Sequence of chain 2.A:
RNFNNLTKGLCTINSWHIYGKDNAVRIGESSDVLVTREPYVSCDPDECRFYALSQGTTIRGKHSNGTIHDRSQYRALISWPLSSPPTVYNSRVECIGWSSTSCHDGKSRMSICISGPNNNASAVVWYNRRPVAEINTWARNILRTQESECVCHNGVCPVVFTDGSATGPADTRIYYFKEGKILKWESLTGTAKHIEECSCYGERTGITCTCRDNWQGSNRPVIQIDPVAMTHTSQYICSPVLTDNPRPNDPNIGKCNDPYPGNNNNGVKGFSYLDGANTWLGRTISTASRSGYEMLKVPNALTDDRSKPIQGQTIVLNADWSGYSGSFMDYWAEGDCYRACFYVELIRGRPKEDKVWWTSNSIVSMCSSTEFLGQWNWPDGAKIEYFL

The protein below binds the small molecule below.
Small molecule (SMILES): CC(=O)N[C@H]1[C@H](O[C@H]2[C@H](O)[C@@H](NC(C)=O)CO[C@@H]2CO)O[C@H](CO)[C@@H](O[C@@H]2O[C@H](CO[C@H]3O[C@H](CO[C@H]4O[C@H](CO)[C@@H](O)[C@H](O)[C@@H]4O)[C@@H](O)[C@H](O[C@H]4O[C@H](CO)[C@@H](O)[C@H](O)[C@@H]4O)[C@@H]3O)[C@@H](O)[C@H](O[C@H]3O[C@H](CO)[C@@H](O)[C@H](O)[C@@H]3O[C@H]3O[C@H](CO)[C@@H](O)[C@H](O)[C@@H]3O[C@H]3O[C@H](CO)[C@@H](O)[C@H](O)[C@@H]3O)[C@@H]2O)[C@@H]1O

Binding-site contacts:
Ligand atom C6 contacts residue ASP250 of chain 4.A at 3.6 Å.
Ligand atom O3 contacts residue LEU296 of chain 4.A at 3.7 Å.
Ligand atom O5 contacts residue GLY374 of chain 4.A at 3.4 Å.
Ligand atom O2 contacts residue LEU296 of chain 4.A at 3.5 Å.
Ligand atom C6 contacts residue ILE310 of chain 4.A at 3.5 Å (hydrophobic).
Ligand atom O4 contacts residue GLU294 of chain 4.A at 2.7 Å (salt-bridge).
Ligand atom C5 contacts residue ASN120 of chain 2.A at 3.6 Å.
Ligand atom C6 contacts residue GLN311 of chain 4.A at 3.6 Å.
Ligand atom O7 contacts residue ASN120 of chain 2.A at 3.7 Å.
Ligand atom C3 contacts residue GLY312 of chain 4.A at 3.2 Å.
Ligand atom C6 contacts residue PRO309 of chain 4.A at 3.6 Å (hydrophobic).
Ligand atom C3 contacts residue GLU294 of chain 4.A at 3.4 Å.
Ligand atom O3 contacts residue ARG283 of chain 4.A at 3.0 Å (salt-bridge).
Ligand atom O5 contacts residue ARG283 of chain 4.A at 3.2 Å (salt-bridge).
Ligand atom O3 contacts residue GLN311 of chain 4.A at 3.3 Å.
Ligand atom C5 contacts residue ARG283 of chain 4.A at 3.7 Å.
Ligand atom O2 contacts residue GLY312 of chain 4.A at 3.2 Å.
Ligand atom O4 contacts residue ARG247 of chain 4.A at 3.1 Å (salt-bridge).
Ligand atom C1 contacts residue ASN120 of chain 2.A at 1.4 Å.
Ligand atom O5 contacts residue GLY312 of chain 4.A at 3.7 Å.
Ligand atom C4 contacts residue GLU294 of chain 4.A at 3.5 Å.
Ligand atom O6 contacts residue ASP250 of chain 4.A at 2.7 Å (salt-bridge).
Ligand atom O3 contacts residue GLU294 of chain 4.A at 2.6 Å (salt-bridge).
Ligand atom O3 contacts residue GLY312 of chain 4.A at 3.0 Å (h-bond).
Ligand atom O6 contacts residue ILE310 of chain 4.A at 3.4 Å (h-bond).
Ligand atom O4 contacts residue ARG283 of chain 4.A at 3.6 Å.
Ligand atom C6 contacts residue LEU373 of chain 4.A at 3.4 Å (hydrophobic).
Ligand atom O3 contacts residue ASP250 of chain 4.A at 3.1 Å (salt-bridge).
Ligand atom C2 contacts residue ASN120 of chain 2.A at 2.3 Å.
Ligand atom O5 contacts residue ASP250 of chain 4.A at 3.6 Å (salt-bridge).
Ligand atom O2 contacts residue ASN249 of chain 4.A at 3.2 Å (h-bond).
Ligand atom O3 contacts residue ASN249 of chain 4.A at 2.7 Å (h-bond).
Ligand atom O4 contacts residue THR287 of chain 4.A at 3.4 Å.
Ligand atom O6 contacts residue GLN375 of chain 4.A at 3.3 Å.
Ligand atom C6 contacts residue ILE285 of chain 4.A at 3.3 Å (hydrophobic).
Ligand atom O5 contacts residue ASN120 of chain 2.A at 2.4 Å (h-bond).
Ligand atom O6 contacts residue ILE285 of chain 4.A at 2.6 Å (h-bond).
Ligand atom O5 contacts residue GLN375 of chain 4.A at 3.3 Å (h-bond).
Ligand atom N2 contacts residue ASN120 of chain 2.A at 2.9 Å (h-bond).
Ligand atom C7 contacts residue ASN120 of chain 2.A at 3.5 Å.

Sequence of chain 4.A:
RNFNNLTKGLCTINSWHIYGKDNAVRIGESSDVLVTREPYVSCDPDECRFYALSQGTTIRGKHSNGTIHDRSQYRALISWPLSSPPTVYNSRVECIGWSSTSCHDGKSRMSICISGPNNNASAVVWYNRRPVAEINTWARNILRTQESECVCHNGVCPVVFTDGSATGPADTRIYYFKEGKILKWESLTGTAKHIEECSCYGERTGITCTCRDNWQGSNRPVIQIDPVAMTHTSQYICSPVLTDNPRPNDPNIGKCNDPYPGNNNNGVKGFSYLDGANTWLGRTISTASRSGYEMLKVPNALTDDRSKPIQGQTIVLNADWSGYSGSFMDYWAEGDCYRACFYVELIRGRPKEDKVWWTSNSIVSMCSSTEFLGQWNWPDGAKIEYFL